Sequence of chain 11.C:
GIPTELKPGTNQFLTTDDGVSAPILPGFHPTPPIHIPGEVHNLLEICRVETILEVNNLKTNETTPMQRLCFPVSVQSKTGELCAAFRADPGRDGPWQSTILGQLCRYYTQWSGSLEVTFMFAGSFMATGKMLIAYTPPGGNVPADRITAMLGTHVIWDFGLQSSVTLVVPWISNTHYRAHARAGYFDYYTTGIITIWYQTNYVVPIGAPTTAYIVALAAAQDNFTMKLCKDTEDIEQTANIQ

Binding-site contacts:
Ligand atom NAT contacts residue TYR155 of chain 11.A at 3.9 Å.
Ligand atom CAF contacts residue ASP112 of chain 11.A at 3.9 Å.
Ligand atom CAJ contacts residue TYR155 of chain 11.A at 3.5 Å (hydrophobic).
Ligand atom OAC contacts residue ASP112 of chain 11.A at 3.8 Å.
Ligand atom CAA contacts residue PRO177 of chain 11.A at 3.2 Å (hydrophobic).
Ligand atom CAA contacts residue VAL179 of chain 11.A at 3.5 Å (hydrophobic).
Ligand atom NBD contacts residue ASN228 of chain 11.A at 3.7 Å.
Ligand atom CAX contacts residue ASN228 of chain 11.A at 3.8 Å.
Ligand atom CAR contacts residue ASN228 of chain 11.A at 3.7 Å.
Ligand atom CAI contacts residue PHE135 of chain 11.A at 3.5 Å (hydrophobic).
Ligand atom CAQ contacts residue LEU113 of chain 11.A at 3.6 Å (hydrophobic).
Ligand atom CAL contacts residue ILE111 of chain 11.A at 3.9 Å (hydrophobic).
Ligand atom CAP contacts residue LEU113 of chain 11.A at 3.6 Å (hydrophobic).
Ligand atom OAW contacts residue MET195 of chain 11.A at 3.4 Å.
Ligand atom CAE contacts residue ASN228 of chain 11.A at 3.6 Å.
Ligand atom CAN contacts residue ILE111 of chain 11.A at 3.8 Å (hydrophobic).
Ligand atom NAU contacts residue MET114 of chain 11.A at 3.9 Å.
Ligand atom CBA contacts residue TRP203 of chain 11.A at 3.8 Å (hydrophobic).
Ligand atom CAM contacts residue TYR155 of chain 11.A at 3.9 Å (hydrophobic).
Ligand atom CAZ contacts residue ILE111 of chain 11.A at 3.9 Å (hydrophobic).
Ligand atom CAH contacts residue MET114 of chain 11.A at 3.5 Å (hydrophobic).
Ligand atom NBC contacts residue ASN228 of chain 11.A at 3.7 Å.
Ligand atom CAF contacts residue MET114 of chain 11.A at 3.1 Å (hydrophobic).
Ligand atom OAC contacts residue LEU113 of chain 11.A at 3.4 Å (h-bond).
Ligand atom CAG contacts residue GLN202 of chain 11.A at 3.5 Å.
Ligand atom CAD contacts residue PHE137 of chain 11.A at 3.9 Å (hydrophobic).
Ligand atom CAG contacts residue ASN228 of chain 11.A at 3.3 Å.
Ligand atom CAO contacts residue MET230 of chain 11.A at 3.6 Å (hydrophobic).
Ligand atom CAE contacts residue GLN202 of chain 11.A at 3.6 Å.
Ligand atom CAG contacts residue TRP203 of chain 11.A at 3.7 Å (hydrophobic).
Ligand atom CBB contacts residue LEU113 of chain 11.A at 3.7 Å (hydrophobic).
Ligand atom CAK contacts residue PHE135 of chain 11.A at 3.3 Å (hydrophobic).
Ligand atom NBD contacts residue TRP203 of chain 11.A at 3.6 Å.
Ligand atom CAN contacts residue PHE135 of chain 11.A at 3.8 Å (hydrophobic).
Ligand atom CAS contacts residue TYR201 of chain 11.A at 3.9 Å (hydrophobic).
Ligand atom CAS contacts residue ASN228 of chain 11.A at 3.5 Å.
Ligand atom CAS contacts residue TRP203 of chain 11.A at 3.4 Å (hydrophobic).
Ligand atom CAL contacts residue TYR155 of chain 11.A at 3.4 Å (hydrophobic).
Ligand atom CBA contacts residue ASN228 of chain 11.A at 3.7 Å.
Ligand atom CAR contacts residue TYR201 of chain 11.A at 3.5 Å (hydrophobic).

The protein below binds the small molecule below.
Small molecule (SMILES): CCO/N=C/c1ccc(OCC[C@@H](C)CCN2CCN(c3ccncc3)C2=O)cc1

Sequence of chain 11.A:
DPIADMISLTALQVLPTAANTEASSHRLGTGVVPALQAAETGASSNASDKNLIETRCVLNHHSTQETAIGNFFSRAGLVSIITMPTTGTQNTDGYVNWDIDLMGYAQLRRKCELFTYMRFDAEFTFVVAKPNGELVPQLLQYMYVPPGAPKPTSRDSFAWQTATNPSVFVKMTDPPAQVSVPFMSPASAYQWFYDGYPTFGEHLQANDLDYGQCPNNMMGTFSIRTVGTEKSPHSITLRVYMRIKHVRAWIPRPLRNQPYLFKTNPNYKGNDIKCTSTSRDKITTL

Sequence of chain 12.C:
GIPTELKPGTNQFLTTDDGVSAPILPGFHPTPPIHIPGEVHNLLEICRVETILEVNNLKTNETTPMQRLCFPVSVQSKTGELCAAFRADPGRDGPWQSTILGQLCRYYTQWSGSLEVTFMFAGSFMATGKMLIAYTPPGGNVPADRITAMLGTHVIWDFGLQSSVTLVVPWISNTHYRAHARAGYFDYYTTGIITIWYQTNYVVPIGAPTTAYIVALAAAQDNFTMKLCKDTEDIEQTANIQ